Sequence of chain 1.L:
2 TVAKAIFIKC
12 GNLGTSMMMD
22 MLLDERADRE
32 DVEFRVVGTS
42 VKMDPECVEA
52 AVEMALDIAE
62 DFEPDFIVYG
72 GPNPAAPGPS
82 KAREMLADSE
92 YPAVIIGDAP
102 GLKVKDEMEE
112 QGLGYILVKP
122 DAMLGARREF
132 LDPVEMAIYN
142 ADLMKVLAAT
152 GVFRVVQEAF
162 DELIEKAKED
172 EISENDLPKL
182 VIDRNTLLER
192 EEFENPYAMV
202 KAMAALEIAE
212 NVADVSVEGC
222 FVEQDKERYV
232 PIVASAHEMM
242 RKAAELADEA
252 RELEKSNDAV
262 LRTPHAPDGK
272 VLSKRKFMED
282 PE

Sequence of chain 1.H:
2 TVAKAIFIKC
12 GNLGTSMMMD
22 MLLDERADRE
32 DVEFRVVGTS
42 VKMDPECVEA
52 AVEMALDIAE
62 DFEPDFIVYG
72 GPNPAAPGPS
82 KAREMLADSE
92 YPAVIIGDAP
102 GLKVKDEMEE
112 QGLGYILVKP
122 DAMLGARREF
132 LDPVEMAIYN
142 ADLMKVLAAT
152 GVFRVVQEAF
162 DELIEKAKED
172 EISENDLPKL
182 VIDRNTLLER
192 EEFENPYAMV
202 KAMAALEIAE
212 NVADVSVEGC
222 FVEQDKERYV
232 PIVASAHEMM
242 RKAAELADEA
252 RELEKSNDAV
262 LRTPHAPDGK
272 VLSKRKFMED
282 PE

Binding-site contacts:
Ligand atom OH4 contacts residue LEU125 of chain 1.L at 3.3 Å (h-bond).
Ligand atom C9 contacts residue GLU26 of chain 1.H at 3.6 Å.
Ligand atom C13 contacts residue ALA127 of chain 1.L at 3.5 Å (hydrophobic).
Ligand atom C12 contacts residue ARG27 of chain 1.H at 3.5 Å.
Ligand atom OX4 contacts residue ARG128 of chain 1.L at 3.4 Å (salt-bridge).
Ligand atom N1 contacts residue ASN141 of chain 1.L at 3.0 Å (h-bond).
Ligand atom NA2 contacts residue ASN141 of chain 1.L at 2.8 Å (h-bond).
Ligand atom C12 contacts residue ALA127 of chain 1.L at 3.5 Å (hydrophobic).
Ligand atom CX2 contacts residue ALA127 of chain 1.L at 3.4 Å (hydrophobic).
Ligand atom OH4 contacts residue MET124 of chain 1.L at 3.4 Å.
Ligand atom C13 contacts residue ARG27 of chain 1.H at 3.3 Å.
Ligand atom OX2 contacts residue ALA127 of chain 1.L at 2.7 Å (h-bond).
Ligand atom C4 contacts residue LEU125 of chain 1.L at 3.6 Å (hydrophobic).
Ligand atom C4A contacts residue LEU125 of chain 1.L at 3.5 Å (hydrophobic).
Ligand atom NA2 contacts residue LEU144 of chain 1.L at 3.6 Å.
Ligand atom C7 contacts residue GLU26 of chain 1.H at 3.4 Å.
Ligand atom C8A contacts residue LEU125 of chain 1.L at 3.5 Å (hydrophobic).
Ligand atom C5J contacts residue TYR230 of chain 1.L at 3.5 Å (hydrophobic).
Ligand atom N3 contacts residue ASN13 of chain 1.L at 3.3 Å (h-bond).
Ligand atom N1 contacts residue ASN13 of chain 1.L at 3.1 Å (h-bond).
Ligand atom C4J contacts residue TYR230 of chain 1.L at 3.5 Å (hydrophobic).
Ligand atom O2J contacts residue ARG129 of chain 1.L at 3.0 Å (salt-bridge).
Ligand atom N5 contacts residue LEU125 of chain 1.L at 3.6 Å.
Ligand atom C3J contacts residue GLU130 of chain 1.L at 3.5 Å.
Ligand atom C4 contacts residue ASN13 of chain 1.L at 3.4 Å.
Ligand atom OX5 contacts residue ARG128 of chain 1.L at 3.0 Å (salt-bridge).
Ligand atom OX2 contacts residue CYS221 of chain 1.L at 3.1 Å.
Ligand atom NA2 contacts residue GLY15 of chain 1.L at 3.5 Å (h-bond).
Ligand atom C7M contacts residue VAL42 of chain 1.L at 3.6 Å (hydrophobic).
Ligand atom C2 contacts residue ASN141 of chain 1.L at 3.5 Å.
Ligand atom C7M contacts residue GLU26 of chain 1.H at 3.2 Å.
Ligand atom O3J contacts residue ARG128 of chain 1.L at 3.2 Å.
Ligand atom C2 contacts residue ASN13 of chain 1.L at 3.4 Å.
Ligand atom C4J contacts residue ARG128 of chain 1.L at 3.4 Å.
Ligand atom CX4 contacts residue CYS221 of chain 1.L at 3.6 Å (hydrophobic).
Ligand atom C14 contacts residue ALA127 of chain 1.L at 3.6 Å (hydrophobic).
Ligand atom OX4 contacts residue CYS221 of chain 1.L at 3.6 Å (h-bond).
Ligand atom O3J contacts residue ARG129 of chain 1.L at 3.1 Å (salt-bridge).
Ligand atom O3J contacts residue GLU130 of chain 1.L at 2.6 Å (salt-bridge).
Ligand atom O4J contacts residue ARG128 of chain 1.L at 3.4 Å (salt-bridge).

This protein binds this small molecule.
Small molecule (SMILES): C[C@@H]1Nc2nc(N)[nH]c(=O)c2[N+]2=CN(c3ccc(C[C@H](O)[C@H](O)[C@H](O)CO[C@H]4O[C@H](CO[P](=O)(O)O[C@@H](CCC(=O)O)C(=O)O)[C@@H](O)[C@H]4O)cc3)[C@H](C)[C@@H]12